Binding-site contacts:
Ligand atom C4 contacts residue ASN311 of chain 1.B at 3.8 Å.
Ligand atom C1 contacts residue ASN311 of chain 1.B at 1.4 Å.
Ligand atom O5 contacts residue ASN311 of chain 1.B at 2.2 Å (h-bond).
Ligand atom N2 contacts residue ASN311 of chain 1.B at 2.6 Å (h-bond).
Ligand atom C2 contacts residue ASN311 of chain 1.B at 2.5 Å.
Ligand atom C8 contacts residue ASN311 of chain 1.B at 3.9 Å.
Ligand atom C7 contacts residue ASN311 of chain 1.B at 3.7 Å.
Ligand atom C6 contacts residue ASN311 of chain 1.B at 4.1 Å.
Ligand atom C5 contacts residue ASN311 of chain 1.B at 2.9 Å.
Ligand atom C3 contacts residue ASN311 of chain 1.B at 3.5 Å.

Sequence of chain 1.B:
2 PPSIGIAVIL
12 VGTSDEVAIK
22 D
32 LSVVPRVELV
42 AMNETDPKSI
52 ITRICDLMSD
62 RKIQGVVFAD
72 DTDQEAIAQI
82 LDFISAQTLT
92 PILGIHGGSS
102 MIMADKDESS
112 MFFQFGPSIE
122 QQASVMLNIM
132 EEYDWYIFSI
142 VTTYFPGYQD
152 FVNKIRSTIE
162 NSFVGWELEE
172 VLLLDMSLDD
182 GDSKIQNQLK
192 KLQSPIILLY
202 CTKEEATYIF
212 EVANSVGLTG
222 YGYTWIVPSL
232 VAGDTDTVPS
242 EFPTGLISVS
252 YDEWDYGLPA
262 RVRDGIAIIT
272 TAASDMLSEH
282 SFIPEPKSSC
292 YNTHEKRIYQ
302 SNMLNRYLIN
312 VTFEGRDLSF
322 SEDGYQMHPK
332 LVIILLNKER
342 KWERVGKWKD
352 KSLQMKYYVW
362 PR

A protein and the small-molecule ligand that binds it are described below.
Small molecule (SMILES): CC(=O)N[C@@H]1[C@@H](O)[C@H](O)[C@@H](CO)O[C@H]1O